Sequence of chain 4.E:
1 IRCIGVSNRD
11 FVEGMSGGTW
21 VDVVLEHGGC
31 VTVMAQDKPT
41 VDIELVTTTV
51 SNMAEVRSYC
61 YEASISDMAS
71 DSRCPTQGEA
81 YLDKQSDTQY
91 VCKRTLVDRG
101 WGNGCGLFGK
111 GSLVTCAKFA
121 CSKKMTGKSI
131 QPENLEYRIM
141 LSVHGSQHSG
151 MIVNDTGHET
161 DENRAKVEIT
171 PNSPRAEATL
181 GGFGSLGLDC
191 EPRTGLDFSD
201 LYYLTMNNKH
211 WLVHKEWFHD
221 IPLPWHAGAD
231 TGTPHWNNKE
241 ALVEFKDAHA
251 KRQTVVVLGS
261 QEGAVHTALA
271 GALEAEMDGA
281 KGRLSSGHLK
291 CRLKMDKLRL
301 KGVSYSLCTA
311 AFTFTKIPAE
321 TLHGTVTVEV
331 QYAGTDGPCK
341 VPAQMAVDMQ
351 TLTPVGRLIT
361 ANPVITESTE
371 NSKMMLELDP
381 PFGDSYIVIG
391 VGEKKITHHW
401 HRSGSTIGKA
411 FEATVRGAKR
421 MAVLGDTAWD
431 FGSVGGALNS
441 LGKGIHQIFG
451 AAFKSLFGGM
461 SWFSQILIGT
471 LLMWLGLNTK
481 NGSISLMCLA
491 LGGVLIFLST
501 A

The protein below binds the small molecule below.
Small molecule (SMILES): CC(=O)N[C@H]1[C@H](O[C@H]2[C@H](O)[C@@H](NC(C)=O)CO[C@@H]2CO)O[C@H](CO)[C@@H](O)[C@@H]1O

Binding-site contacts:
Ligand atom N2 contacts residue THR156 of chain 4.E at 3.2 Å.
Ligand atom C3 contacts residue THR156 of chain 4.E at 4.4 Å.
Ligand atom C1 contacts residue ASN154 of chain 4.E at 3.1 Å.
Ligand atom N2 contacts residue ASN154 of chain 4.E at 4.0 Å.
Ligand atom O6 contacts residue MET151 of chain 4.E at 3.5 Å.
Ligand atom C8 contacts residue ASN154 of chain 4.E at 4.5 Å.
Ligand atom O7 contacts residue ASN154 of chain 4.E at 3.2 Å (h-bond).
Ligand atom O5 contacts residue MET151 of chain 4.E at 4.2 Å.
Ligand atom O7 contacts residue THR156 of chain 4.E at 4.5 Å.
Ligand atom C2 contacts residue ASN154 of chain 4.E at 4.1 Å.
Ligand atom C7 contacts residue THR156 of chain 4.E at 3.6 Å.
Ligand atom O5 contacts residue ASN154 of chain 4.E at 3.8 Å.
Ligand atom C1 contacts residue THR156 of chain 4.E at 3.6 Å.
Ligand atom C7 contacts residue ASN154 of chain 4.E at 3.7 Å.
Ligand atom C8 contacts residue THR156 of chain 4.E at 3.7 Å.
Ligand atom C2 contacts residue THR156 of chain 4.E at 3.9 Å.